Sequence of chain 1.C:
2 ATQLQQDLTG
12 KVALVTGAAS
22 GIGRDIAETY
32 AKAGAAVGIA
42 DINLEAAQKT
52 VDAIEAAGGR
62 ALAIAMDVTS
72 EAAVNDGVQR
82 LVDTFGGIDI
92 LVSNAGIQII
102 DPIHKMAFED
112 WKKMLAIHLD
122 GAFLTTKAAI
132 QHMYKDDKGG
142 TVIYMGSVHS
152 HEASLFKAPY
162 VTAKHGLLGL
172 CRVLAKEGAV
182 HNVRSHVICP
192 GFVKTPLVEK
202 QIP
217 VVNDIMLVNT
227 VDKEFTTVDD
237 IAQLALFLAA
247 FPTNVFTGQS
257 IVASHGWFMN

Binding-site contacts:
Ligand atom CAF contacts residue GLN202 of chain 1.C at 3.9 Å.
Ligand atom CAH contacts residue LYS158 of chain 1.C at 3.2 Å.
Ligand atom OAA contacts residue LEU198 of chain 1.C at 4.4 Å.
Ligand atom OAC contacts residue PHE193 of chain 1.C at 4.3 Å.
Ligand atom CAD contacts residue SER148 of chain 1.C at 3.5 Å.
Ligand atom CAG contacts residue TYR161 of chain 1.C at 3.1 Å (hydrophobic).
Ligand atom OAA contacts residue NAD1 of chain 1.I at 3.1 Å.
Ligand atom CAD contacts residue NAD1 of chain 1.I at 3.4 Å.
Ligand atom CAF contacts residue VAL199 of chain 1.C at 4.0 Å (hydrophobic).
Ligand atom CAF contacts residue NAD1 of chain 1.I at 3.6 Å.
Ligand atom CAF contacts residue LEU198 of chain 1.C at 4.3 Å (hydrophobic).
Ligand atom OAB contacts residue LYS158 of chain 1.C at 2.7 Å (salt-bridge).
Ligand atom OAC contacts residue GLN99 of chain 1.C at 2.9 Å (h-bond).
Ligand atom OAB contacts residue TYR161 of chain 1.C at 4.2 Å.
Ligand atom CAH contacts residue GLN99 of chain 1.C at 3.5 Å.
Ligand atom OAC contacts residue GLN202 of chain 1.C at 2.5 Å (h-bond).
Ligand atom OAA contacts residue TYR161 of chain 1.C at 2.5 Å (h-bond).
Ligand atom CAE contacts residue PHE193 of chain 1.C at 4.4 Å (hydrophobic).
Ligand atom CAF contacts residue PHE193 of chain 1.C at 3.2 Å (hydrophobic).
Ligand atom OAA contacts residue SER148 of chain 1.C at 4.4 Å.
Ligand atom CAG contacts residue SER148 of chain 1.C at 2.3 Å.
Ligand atom OAC contacts residue LEU198 of chain 1.C at 3.8 Å.
Ligand atom CAD contacts residue TYR161 of chain 1.C at 4.1 Å (hydrophobic).
Ligand atom CAH contacts residue HIS150 of chain 1.C at 4.5 Å.
Ligand atom CAH contacts residue GLN202 of chain 1.C at 3.5 Å.
Ligand atom OAC contacts residue LYS158 of chain 1.C at 3.2 Å (salt-bridge).
Ligand atom OAB contacts residue GLN99 of chain 1.C at 3.6 Å (h-bond).
Ligand atom OAB contacts residue PHE193 of chain 1.C at 3.8 Å.
Ligand atom OAB contacts residue GLN202 of chain 1.C at 4.4 Å.
Ligand atom CAF contacts residue LYS158 of chain 1.C at 4.3 Å.
Ligand atom CAG contacts residue NAD1 of chain 1.I at 3.4 Å.
Ligand atom CAH contacts residue PHE193 of chain 1.C at 3.7 Å (hydrophobic).
Ligand atom CAE contacts residue TYR161 of chain 1.C at 3.6 Å (hydrophobic).
Ligand atom CAG contacts residue HIS150 of chain 1.C at 3.0 Å.
Ligand atom OAB contacts residue HIS150 of chain 1.C at 3.3 Å.
Ligand atom CAD contacts residue PHE193 of chain 1.C at 4.5 Å (hydrophobic).
Ligand atom CAE contacts residue SER148 of chain 1.C at 4.5 Å.
Ligand atom CAE contacts residue NAD1 of chain 1.I at 3.3 Å.
Ligand atom CAD contacts residue GLY192 of chain 1.C at 4.4 Å.
Ligand atom CAD contacts residue HIS150 of chain 1.C at 3.7 Å.

A protein and the small-molecule ligand that binds it are described below.
Small molecule (SMILES): CCC(=O)CC(=O)O